This protein binds this small molecule.
Small molecule (SMILES): Nc1ncnc2c1ncn2[C@@H]1O[C@H](CO[P](=O)(O)O[P](=O)(O)NP(=O)(O)O)[C@@H](O)[C@H]1O

Binding-site contacts:
Ligand atom C6 contacts residue ALA108 of chain 1.B at 3.8 Å (hydrophobic).
Ligand atom N3 contacts residue VAL62 of chain 1.B at 3.6 Å.
Ligand atom PB contacts residue SER105 of chain 1.B at 3.5 Å.
Ligand atom C8 contacts residue SER105 of chain 1.B at 3.4 Å.
Ligand atom O2B contacts residue SER105 of chain 1.B at 3.8 Å.
Ligand atom O4' contacts residue SER105 of chain 1.B at 3.2 Å (h-bond).
Ligand atom O1G contacts residue GLY101 of chain 1.B at 3.8 Å.
Ligand atom C8 contacts residue HIS98 of chain 1.B at 3.7 Å.
Ligand atom C2 contacts residue HIS68 of chain 1.B at 3.4 Å.
Ligand atom O2G contacts residue LEU102 of chain 1.B at 2.8 Å (h-bond).
Ligand atom N6 contacts residue HIS98 of chain 1.B at 3.5 Å (h-bond).
Ligand atom O1A contacts residue HIS98 of chain 1.B at 3.7 Å.
Ligand atom O2G contacts residue GLY103 of chain 1.B at 2.7 Å (h-bond).
Ligand atom O3G contacts residue GLY270 of chain 1.B at 3.8 Å.
Ligand atom O1B contacts residue SER105 of chain 1.B at 2.8 Å (h-bond).
Ligand atom O3G contacts residue GLY101 of chain 1.B at 2.6 Å (h-bond).
Ligand atom PA contacts residue SER105 of chain 1.B at 3.8 Å.
Ligand atom O1B contacts residue SER104 of chain 1.B at 3.2 Å (h-bond).
Ligand atom O2B contacts residue SER99 of chain 1.B at 3.5 Å (h-bond).
Ligand atom O5' contacts residue SER105 of chain 1.B at 3.3 Å (h-bond).
Ligand atom N7 contacts residue HIS98 of chain 1.B at 3.2 Å.
Ligand atom PA contacts residue SER99 of chain 1.B at 3.6 Å.
Ligand atom O1B contacts residue GLY103 of chain 1.B at 3.6 Å.
Ligand atom O3G contacts residue ARG100 of chain 1.B at 3.7 Å.
Ligand atom C6 contacts residue HIS98 of chain 1.B at 3.4 Å.
Ligand atom O2G contacts residue GLY101 of chain 1.B at 3.1 Å.
Ligand atom N7 contacts residue SER105 of chain 1.B at 3.6 Å.
Ligand atom N7 contacts residue SER104 of chain 1.B at 3.1 Å (h-bond).
Ligand atom O1A contacts residue SER99 of chain 1.B at 2.5 Å (h-bond).
Ligand atom C5 contacts residue HIS98 of chain 1.B at 3.2 Å.
Ligand atom C4 contacts residue HIS98 of chain 1.B at 3.7 Å.
Ligand atom C8 contacts residue SER104 of chain 1.B at 3.4 Å.
Ligand atom PB contacts residue SER104 of chain 1.B at 3.5 Å.
Ligand atom O2B contacts residue SER104 of chain 1.B at 2.4 Å (h-bond).
Ligand atom O3A contacts residue SER105 of chain 1.B at 2.7 Å (h-bond).
Ligand atom N1 contacts residue HIS68 of chain 1.B at 3.7 Å.
Ligand atom N6 contacts residue ASN94 of chain 1.B at 3.8 Å.
Ligand atom C2 contacts residue VAL62 of chain 1.B at 3.8 Å (hydrophobic).
Ligand atom N6 contacts residue ASP39 of chain 1.B at 3.8 Å.
Ligand atom PG contacts residue GLY101 of chain 1.B at 3.5 Å.

Sequence of chain 1.B:
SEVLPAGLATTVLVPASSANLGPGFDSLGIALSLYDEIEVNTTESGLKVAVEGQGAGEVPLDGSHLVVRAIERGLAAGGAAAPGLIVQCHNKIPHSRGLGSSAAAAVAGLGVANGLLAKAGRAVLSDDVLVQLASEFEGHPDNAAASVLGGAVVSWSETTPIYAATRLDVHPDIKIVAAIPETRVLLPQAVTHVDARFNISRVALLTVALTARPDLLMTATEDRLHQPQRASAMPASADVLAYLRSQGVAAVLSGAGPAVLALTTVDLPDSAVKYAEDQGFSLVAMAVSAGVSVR